Sequence of chain 1.B:
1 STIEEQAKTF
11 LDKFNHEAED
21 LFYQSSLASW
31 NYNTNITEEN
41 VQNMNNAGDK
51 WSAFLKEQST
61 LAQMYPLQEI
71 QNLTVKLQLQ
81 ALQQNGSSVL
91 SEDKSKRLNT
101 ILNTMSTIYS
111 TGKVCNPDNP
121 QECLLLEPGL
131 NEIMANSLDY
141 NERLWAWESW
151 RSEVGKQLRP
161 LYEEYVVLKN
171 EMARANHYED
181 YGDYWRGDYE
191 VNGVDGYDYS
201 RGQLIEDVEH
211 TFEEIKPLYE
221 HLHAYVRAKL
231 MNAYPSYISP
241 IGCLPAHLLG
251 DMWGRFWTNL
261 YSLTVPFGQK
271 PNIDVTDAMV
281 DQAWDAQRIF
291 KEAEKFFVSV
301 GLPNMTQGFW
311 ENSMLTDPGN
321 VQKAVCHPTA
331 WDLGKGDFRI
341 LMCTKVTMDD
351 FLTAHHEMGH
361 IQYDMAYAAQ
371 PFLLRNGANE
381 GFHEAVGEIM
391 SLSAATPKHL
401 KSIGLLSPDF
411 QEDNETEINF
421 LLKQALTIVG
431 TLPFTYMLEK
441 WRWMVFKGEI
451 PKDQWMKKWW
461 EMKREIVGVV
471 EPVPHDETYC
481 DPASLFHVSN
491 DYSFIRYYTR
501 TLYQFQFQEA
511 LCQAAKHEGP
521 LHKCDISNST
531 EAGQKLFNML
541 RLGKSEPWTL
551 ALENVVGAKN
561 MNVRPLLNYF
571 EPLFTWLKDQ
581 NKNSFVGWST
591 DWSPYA

The small molecule below binds the protein below.
Small molecule (SMILES): CC(=O)N[C@H]1[C@H](O[C@H]2[C@H](O)[C@@H](NC(C)=O)CO[C@@H]2CO)O[C@H](CO)[C@@H](O)[C@@H]1O

Binding-site contacts:
Ligand atom O7 contacts residue ASN304 of chain 1.B at 3.0 Å (h-bond).
Ligand atom C7 contacts residue ASN304 of chain 1.B at 3.1 Å.
Ligand atom O6 contacts residue ASN304 of chain 1.B at 4.5 Å.
Ligand atom O5 contacts residue ASN304 of chain 1.B at 2.4 Å (h-bond).
Ligand atom C2 contacts residue ASN304 of chain 1.B at 2.5 Å.
Ligand atom C8 contacts residue ASN304 of chain 1.B at 4.3 Å.
Ligand atom C3 contacts residue ASN304 of chain 1.B at 3.8 Å.
Ligand atom C5 contacts residue ASN304 of chain 1.B at 3.7 Å.
Ligand atom C4 contacts residue ASN304 of chain 1.B at 4.2 Å.
Ligand atom C1 contacts residue ASN304 of chain 1.B at 1.4 Å.
Ligand atom N2 contacts residue ASN304 of chain 1.B at 2.9 Å (h-bond).